Sequence of chain 2.B:
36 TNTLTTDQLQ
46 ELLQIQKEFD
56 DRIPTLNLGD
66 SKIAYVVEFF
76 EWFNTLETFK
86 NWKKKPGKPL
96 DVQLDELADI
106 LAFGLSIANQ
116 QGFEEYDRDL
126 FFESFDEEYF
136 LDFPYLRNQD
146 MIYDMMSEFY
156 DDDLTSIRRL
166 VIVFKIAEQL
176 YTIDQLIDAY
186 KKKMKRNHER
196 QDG

A protein and the small-molecule ligand that binds it are described below.
Small molecule (SMILES): O=c1ccn([C@H]2C[C@H](O)[C@@H](CO[P](=O)(O)N[P](=O)(O)OP(=O)(O)O)O2)c(=O)[nH]1

Sequence of chain 1.D:
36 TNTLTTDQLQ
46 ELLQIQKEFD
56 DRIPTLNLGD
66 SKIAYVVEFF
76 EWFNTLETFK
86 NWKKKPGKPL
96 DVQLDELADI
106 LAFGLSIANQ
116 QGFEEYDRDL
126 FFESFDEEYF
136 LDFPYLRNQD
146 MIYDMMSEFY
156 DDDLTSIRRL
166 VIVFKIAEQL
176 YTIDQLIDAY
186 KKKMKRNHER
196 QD

Binding-site contacts:
Ligand atom O3G contacts residue ASN79 of chain 1.D at 3.4 Å (h-bond).
Ligand atom O2A contacts residue LYS85 of chain 1.D at 3.4 Å (salt-bridge).
Ligand atom O4' contacts residue ASN192 of chain 2.B at 3.4 Å (h-bond).
Ligand atom O1A contacts residue GLU73 of chain 2.B at 3.0 Å (salt-bridge).
Ligand atom O4 contacts residue ASP55 of chain 2.B at 3.5 Å (salt-bridge).
Ligand atom O2 contacts residue PHE54 of chain 2.B at 3.5 Å.
Ligand atom C5 contacts residue TRP87 of chain 1.D at 3.4 Å (hydrophobic).
Ligand atom O1A contacts residue MG1 of chain 2.I at 2.3 Å.
Ligand atom C2 contacts residue PHE54 of chain 2.B at 3.5 Å (hydrophobic).
Ligand atom O1A contacts residue LYS85 of chain 1.D at 3.2 Å (salt-bridge).
Ligand atom C3' contacts residue ASP104 of chain 2.B at 3.2 Å.
Ligand atom O3B contacts residue MG1 of chain 2.I at 3.5 Å.
Ligand atom O2B contacts residue LYS188 of chain 2.B at 3.0 Å (salt-bridge).
Ligand atom C4 contacts residue ASP55 of chain 2.B at 3.6 Å.
Ligand atom O3' contacts residue LYS188 of chain 2.B at 3.6 Å.
Ligand atom N3 contacts residue ASP55 of chain 2.B at 2.8 Å (salt-bridge).
Ligand atom O2G contacts residue ASN79 of chain 1.D at 3.0 Å (h-bond).
Ligand atom O3' contacts residue ASP104 of chain 2.B at 2.5 Å (salt-bridge).
Ligand atom O3' contacts residue ASN192 of chain 2.B at 3.0 Å (h-bond).
Ligand atom PG contacts residue MG1 of chain 2.I at 3.3 Å.
Ligand atom O2G contacts residue GLU76 of chain 2.B at 3.6 Å (salt-bridge).
Ligand atom N3A contacts residue ARG195 of chain 2.B at 3.1 Å (salt-bridge).
Ligand atom O2A contacts residue TRP87 of chain 1.D at 3.0 Å (h-bond).
Ligand atom O1B contacts residue ASP104 of chain 2.B at 3.6 Å.
Ligand atom O2A contacts residue LYS88 of chain 1.D at 3.5 Å.
Ligand atom O2G contacts residue LYS85 of chain 1.D at 2.8 Å (salt-bridge).
Ligand atom PB contacts residue MG1 of chain 2.J at 3.1 Å.
Ligand atom O1G contacts residue LYS93 of chain 1.D at 3.0 Å (salt-bridge).
Ligand atom C1' contacts residue ASN192 of chain 2.B at 3.4 Å.
Ligand atom O2G contacts residue MG1 of chain 2.I at 2.2 Å.
Ligand atom O3B contacts residue MG1 of chain 2.J at 3.4 Å.
Ligand atom O1B contacts residue GLU73 of chain 2.B at 2.8 Å (salt-bridge).
Ligand atom O2B contacts residue ARG195 of chain 2.B at 3.1 Å (salt-bridge).
Ligand atom O1B contacts residue MG1 of chain 2.I at 2.1 Å.
Ligand atom O1B contacts residue GLU76 of chain 2.B at 3.5 Å (salt-bridge).
Ligand atom O2 contacts residue GLN51 of chain 2.B at 2.8 Å (h-bond).
Ligand atom O2B contacts residue MG1 of chain 2.J at 3.3 Å.
Ligand atom PB contacts residue MG1 of chain 2.I at 3.2 Å.
Ligand atom O5' contacts residue ARG195 of chain 2.B at 3.5 Å (salt-bridge).
Ligand atom O1B contacts residue MG1 of chain 2.J at 2.2 Å.